Sequence of chain 39.E:
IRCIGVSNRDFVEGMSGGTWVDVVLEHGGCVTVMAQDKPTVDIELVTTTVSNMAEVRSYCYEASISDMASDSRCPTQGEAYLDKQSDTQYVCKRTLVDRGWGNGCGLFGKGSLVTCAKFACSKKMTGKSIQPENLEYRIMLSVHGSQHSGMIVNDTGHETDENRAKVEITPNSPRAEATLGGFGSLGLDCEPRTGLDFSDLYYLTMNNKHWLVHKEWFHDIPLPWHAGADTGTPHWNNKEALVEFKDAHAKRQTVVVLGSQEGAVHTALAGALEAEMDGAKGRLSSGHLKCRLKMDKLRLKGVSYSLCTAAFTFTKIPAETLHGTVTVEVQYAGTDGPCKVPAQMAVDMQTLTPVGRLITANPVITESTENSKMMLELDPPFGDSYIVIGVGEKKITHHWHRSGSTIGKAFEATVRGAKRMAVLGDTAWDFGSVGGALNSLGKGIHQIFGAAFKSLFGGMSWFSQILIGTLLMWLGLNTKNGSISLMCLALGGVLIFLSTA

This protein binds this small molecule.
Small molecule (SMILES): CC(=O)N[C@H]1[C@H](O[C@H]2[C@H](O)[C@@H](NC(C)=O)CO[C@@H]2CO)O[C@H](CO)[C@@H](O)[C@@H]1O

Binding-site contacts:
Ligand atom C1 contacts residue THR156 of chain 39.E at 3.6 Å.
Ligand atom N2 contacts residue THR156 of chain 39.E at 3.6 Å (h-bond).
Ligand atom C8 contacts residue ASN154 of chain 39.E at 3.6 Å.
Ligand atom O6 contacts residue MET151 of chain 39.E at 3.4 Å.
Ligand atom O5 contacts residue ASN154 of chain 39.E at 4.0 Å.
Ligand atom C2 contacts residue ASN154 of chain 39.E at 3.5 Å.
Ligand atom C7 contacts residue THR156 of chain 39.E at 3.9 Å.
Ligand atom C1 contacts residue ASN154 of chain 39.E at 3.4 Å.
Ligand atom C8 contacts residue THR156 of chain 39.E at 4.0 Å.
Ligand atom C7 contacts residue ASN154 of chain 39.E at 3.3 Å.
Ligand atom N2 contacts residue ASN154 of chain 39.E at 3.8 Å.
Ligand atom O7 contacts residue ASN154 of chain 39.E at 2.6 Å (h-bond).
Ligand atom C2 contacts residue THR156 of chain 39.E at 4.2 Å.
Ligand atom C6 contacts residue MET151 of chain 39.E at 4.5 Å (hydrophobic).